Sequence of chain 1.B:
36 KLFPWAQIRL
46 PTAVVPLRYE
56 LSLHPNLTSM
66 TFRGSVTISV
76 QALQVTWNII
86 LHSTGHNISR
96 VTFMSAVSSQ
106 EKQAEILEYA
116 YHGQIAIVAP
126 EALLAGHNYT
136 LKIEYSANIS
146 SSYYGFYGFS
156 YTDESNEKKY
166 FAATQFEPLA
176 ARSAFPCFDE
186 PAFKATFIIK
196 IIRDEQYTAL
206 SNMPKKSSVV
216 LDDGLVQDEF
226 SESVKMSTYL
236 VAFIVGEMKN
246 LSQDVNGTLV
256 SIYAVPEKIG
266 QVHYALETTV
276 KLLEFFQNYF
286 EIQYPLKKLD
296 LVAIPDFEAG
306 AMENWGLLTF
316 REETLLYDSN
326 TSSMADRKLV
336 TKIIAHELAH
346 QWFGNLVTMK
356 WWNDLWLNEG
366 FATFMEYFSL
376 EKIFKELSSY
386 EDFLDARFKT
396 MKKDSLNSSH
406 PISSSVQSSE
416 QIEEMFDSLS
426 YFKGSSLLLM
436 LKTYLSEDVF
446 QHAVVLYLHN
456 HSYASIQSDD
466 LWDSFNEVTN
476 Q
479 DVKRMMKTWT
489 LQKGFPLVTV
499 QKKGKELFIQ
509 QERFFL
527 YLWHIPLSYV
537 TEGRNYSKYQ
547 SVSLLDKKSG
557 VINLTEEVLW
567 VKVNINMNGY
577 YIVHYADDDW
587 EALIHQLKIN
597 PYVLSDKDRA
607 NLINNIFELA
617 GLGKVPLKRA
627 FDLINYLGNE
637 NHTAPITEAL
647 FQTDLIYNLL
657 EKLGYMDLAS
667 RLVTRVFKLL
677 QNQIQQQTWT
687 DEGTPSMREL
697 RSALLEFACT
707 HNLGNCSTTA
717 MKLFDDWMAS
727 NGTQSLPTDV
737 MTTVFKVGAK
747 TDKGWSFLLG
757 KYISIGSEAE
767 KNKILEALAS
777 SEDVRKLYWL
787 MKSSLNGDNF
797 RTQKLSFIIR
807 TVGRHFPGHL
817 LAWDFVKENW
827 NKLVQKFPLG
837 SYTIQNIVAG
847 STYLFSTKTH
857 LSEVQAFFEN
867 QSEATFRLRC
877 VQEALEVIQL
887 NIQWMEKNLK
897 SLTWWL

Binding-site contacts:
Ligand atom O7 contacts residue ASN727 of chain 1.B at 3.3 Å (h-bond).
Ligand atom C2 contacts residue ASN727 of chain 1.B at 2.5 Å.
Ligand atom C1 contacts residue ASN727 of chain 1.B at 1.4 Å.
Ligand atom N2 contacts residue LYS757 of chain 1.B at 4.3 Å.
Ligand atom C7 contacts residue ASN727 of chain 1.B at 3.1 Å.
Ligand atom C8 contacts residue ASN727 of chain 1.B at 4.2 Å.
Ligand atom O5 contacts residue ASN727 of chain 1.B at 2.5 Å (h-bond).
Ligand atom C4 contacts residue ASN727 of chain 1.B at 4.3 Å.
Ligand atom C3 contacts residue ASN727 of chain 1.B at 3.8 Å.
Ligand atom C5 contacts residue ASN727 of chain 1.B at 3.8 Å.
Ligand atom N2 contacts residue ASN727 of chain 1.B at 2.7 Å (h-bond).

A protein and the small-molecule ligand that binds it are described below.
Small molecule (SMILES): CC(=O)N[C@@H]1[C@@H](O)[C@H](O)[C@@H](CO)O[C@H]1O